Binding-site contacts:
Ligand atom PB contacts residue HIS123 of chain 1.B at 3.6 Å.
Ligand atom PB contacts residue FE1 of chain 1.J at 3.4 Å.
Ligand atom C5' contacts residue HIS123 of chain 1.B at 3.3 Å.
Ligand atom O5' contacts residue TYR223 of chain 1.B at 3.6 Å.
Ligand atom PG contacts residue ASP115 of chain 1.B at 3.1 Å.
Ligand atom O4' contacts residue HIS123 of chain 1.B at 3.4 Å (h-bond).
Ligand atom N1 contacts residue HIS123 of chain 1.B at 3.5 Å.
Ligand atom O2G contacts residue HIS114 of chain 1.B at 3.0 Å.
Ligand atom O3G contacts residue HIS141 of chain 1.B at 3.5 Å (h-bond).
Ligand atom O1B contacts residue FE1 of chain 1.J at 2.0 Å.
Ligand atom O1B contacts residue ASP219 of chain 1.B at 3.3 Å (salt-bridge).
Ligand atom O3B contacts residue HIS141 of chain 1.B at 3.2 Å (h-bond).
Ligand atom O2B contacts residue HIS123 of chain 1.B at 2.5 Å (h-bond).
Ligand atom N7 contacts residue HIS123 of chain 1.B at 3.6 Å (h-bond).
Ligand atom O1B contacts residue HIS75 of chain 1.B at 3.2 Å (h-bond).
Ligand atom O1B contacts residue ARG72 of chain 1.B at 3.0 Å (salt-bridge).
Ligand atom O5' contacts residue HIS123 of chain 1.B at 3.6 Å (h-bond).
Ligand atom O2G contacts residue ASP115 of chain 1.B at 3.0 Å (salt-bridge).
Ligand atom C6 contacts residue HIS123 of chain 1.B at 3.6 Å.
Ligand atom O3B contacts residue ASP115 of chain 1.B at 3.4 Å (salt-bridge).
Ligand atom O3A contacts residue TYR223 of chain 1.B at 3.1 Å.
Ligand atom O2B contacts residue ARG72 of chain 1.B at 3.0 Å (salt-bridge).
Ligand atom PB contacts residue ARG72 of chain 1.B at 3.4 Å.
Ligand atom C5 contacts residue HIS123 of chain 1.B at 3.6 Å.
Ligand atom C4 contacts residue HIS123 of chain 1.B at 3.6 Å.
Ligand atom O2G contacts residue FE1 of chain 1.J at 2.5 Å.
Ligand atom O3B contacts residue HIS118 of chain 1.B at 3.3 Å (h-bond).
Ligand atom O1B contacts residue ASP115 of chain 1.B at 3.0 Å (salt-bridge).
Ligand atom O1A contacts residue TYR223 of chain 1.B at 3.1 Å (h-bond).
Ligand atom C2 contacts residue HIS123 of chain 1.B at 3.4 Å.
Ligand atom C2' contacts residue HIS278 of chain 1.B at 3.3 Å.
Ligand atom O6 contacts residue GLY127 of chain 1.B at 3.5 Å.
Ligand atom O2A contacts residue HIS123 of chain 1.B at 3.0 Å.
Ligand atom O1G contacts residue HIS141 of chain 1.B at 2.2 Å (h-bond).
Ligand atom O1G contacts residue ASP115 of chain 1.B at 2.5 Å (salt-bridge).
Ligand atom PG contacts residue HIS141 of chain 1.B at 3.1 Å.
Ligand atom O1A contacts residue LYS220 of chain 1.B at 3.1 Å (salt-bridge).
Ligand atom N3 contacts residue HIS123 of chain 1.B at 3.5 Å.
Ligand atom O3G contacts residue GLU142 of chain 1.B at 3.5 Å (salt-bridge).
Ligand atom O2G contacts residue ASP219 of chain 1.B at 2.8 Å (salt-bridge).

Sequence of chain 1.B:
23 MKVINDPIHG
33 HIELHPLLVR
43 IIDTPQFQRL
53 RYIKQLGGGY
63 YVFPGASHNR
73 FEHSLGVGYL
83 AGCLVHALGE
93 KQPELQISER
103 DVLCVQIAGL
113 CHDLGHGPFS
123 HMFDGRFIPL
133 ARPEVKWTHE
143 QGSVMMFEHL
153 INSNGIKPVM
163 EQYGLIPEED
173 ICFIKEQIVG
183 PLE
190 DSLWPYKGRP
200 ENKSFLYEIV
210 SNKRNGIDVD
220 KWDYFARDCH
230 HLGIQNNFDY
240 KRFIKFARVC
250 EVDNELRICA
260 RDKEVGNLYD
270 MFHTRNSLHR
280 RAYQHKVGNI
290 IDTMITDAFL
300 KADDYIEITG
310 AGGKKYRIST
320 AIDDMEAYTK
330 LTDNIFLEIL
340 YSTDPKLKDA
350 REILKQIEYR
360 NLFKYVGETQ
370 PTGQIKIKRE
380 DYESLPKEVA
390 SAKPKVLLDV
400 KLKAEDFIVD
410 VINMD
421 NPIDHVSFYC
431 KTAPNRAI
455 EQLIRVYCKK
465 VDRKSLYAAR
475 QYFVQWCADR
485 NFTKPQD

A small-molecule ligand and the protein it binds are described below.
Small molecule (SMILES): Nc1nc2c(ncn2[C@H]2CC[C@@H](CO[P](=O)(O)O[P](=O)(O)OP(=O)(O)O)O2)c(=O)[nH]1